The protein below binds the small molecule below.
Small molecule (SMILES): COc1ccc(C[C@H]2C(=O)Nc3ccccc3C(=O)N2C)cc1

Sequence of chain 1.A:
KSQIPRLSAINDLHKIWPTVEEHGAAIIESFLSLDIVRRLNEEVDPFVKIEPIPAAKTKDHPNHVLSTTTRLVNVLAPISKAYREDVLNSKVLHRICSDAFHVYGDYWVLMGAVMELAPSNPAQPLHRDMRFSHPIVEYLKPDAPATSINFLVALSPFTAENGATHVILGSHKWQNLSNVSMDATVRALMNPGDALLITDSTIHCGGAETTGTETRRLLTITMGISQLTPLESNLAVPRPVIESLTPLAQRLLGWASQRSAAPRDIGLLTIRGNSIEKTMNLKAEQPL

Binding-site contacts:
Ligand atom O5 contacts residue ASN70 of chain 2.A at 3.0 Å (h-bond).
Ligand atom C23 contacts residue PHE139 of chain 2.A at 3.8 Å (hydrophobic).
Ligand atom C20 contacts residue MET118 of chain 2.A at 3.6 Å (hydrophobic).
Ligand atom O16 contacts residue MET137 of chain 2.A at 3.1 Å (h-bond).
Ligand atom C10 contacts residue VAL72 of chain 2.A at 3.9 Å (hydrophobic).
Ligand atom C14 contacts residue GLN131 of chain 2.A at 3.9 Å.
Ligand atom C15 contacts residue ASP136 of chain 2.A at 3.6 Å.
Ligand atom O16 contacts residue ASP136 of chain 2.A at 3.5 Å.
Ligand atom O21 contacts residue VAL72 of chain 2.A at 3.9 Å.
Ligand atom C20 contacts residue THR227 of chain 2.A at 3.7 Å.
Ligand atom C1 contacts residue MET118 of chain 2.A at 3.6 Å (hydrophobic).
Ligand atom C8 contacts residue HIS134 of chain 2.A at 3.5 Å.
Ligand atom C13 contacts residue LEU73 of chain 2.A at 3.9 Å (hydrophobic).
Ligand atom O21 contacts residue PRO132 of chain 2.A at 3.3 Å.
Ligand atom C2 contacts residue AKG1 of chain 2.C at 3.6 Å.
Ligand atom C22 contacts residue PRO132 of chain 2.A at 3.8 Å (hydrophobic).
Ligand atom C8 contacts residue AKG1 of chain 2.C at 3.6 Å.
Ligand atom N17 contacts residue ASP136 of chain 2.A at 3.9 Å.
Ligand atom C7 contacts residue AKG1 of chain 2.C at 3.3 Å.
Ligand atom C10 contacts residue PHE139 of chain 2.A at 3.6 Å (hydrophobic).
Ligand atom C9 contacts residue AKG1 of chain 2.C at 3.9 Å.
Ligand atom C7 contacts residue ASP136 of chain 2.A at 3.9 Å.
Ligand atom O5 contacts residue LEU73 of chain 2.A at 3.8 Å.
Ligand atom C10 contacts residue HIS134 of chain 2.A at 3.5 Å.
Ligand atom C23 contacts residue VAL72 of chain 2.A at 3.7 Å (hydrophobic).
Ligand atom C22 contacts residue VAL72 of chain 2.A at 3.3 Å (hydrophobic).
Ligand atom C11 contacts residue VAL72 of chain 2.A at 3.5 Å (hydrophobic).
Ligand atom C12 contacts residue VAL72 of chain 2.A at 3.5 Å (hydrophobic).
Ligand atom C2 contacts residue LEU79 of chain 2.A at 3.7 Å (hydrophobic).
Ligand atom C1 contacts residue MET122 of chain 2.A at 3.8 Å (hydrophobic).
Ligand atom C19 contacts residue AKG1 of chain 2.C at 3.9 Å.
Ligand atom C18 contacts residue AKG1 of chain 2.C at 3.7 Å.
Ligand atom C11 contacts residue HIS134 of chain 2.A at 3.8 Å.
Ligand atom C9 contacts residue HIS134 of chain 2.A at 3.6 Å.
Ligand atom C13 contacts residue GLN131 of chain 2.A at 3.5 Å.
Ligand atom C8 contacts residue ASP136 of chain 2.A at 3.8 Å.
Ligand atom C13 contacts residue VAL72 of chain 2.A at 3.8 Å (hydrophobic).
Ligand atom C1 contacts residue LEU79 of chain 2.A at 3.8 Å (hydrophobic).
Ligand atom C14 contacts residue AKG1 of chain 2.C at 3.6 Å.
Ligand atom C3 contacts residue AKG1 of chain 2.C at 3.7 Å.

Sequence of chain 2.A:
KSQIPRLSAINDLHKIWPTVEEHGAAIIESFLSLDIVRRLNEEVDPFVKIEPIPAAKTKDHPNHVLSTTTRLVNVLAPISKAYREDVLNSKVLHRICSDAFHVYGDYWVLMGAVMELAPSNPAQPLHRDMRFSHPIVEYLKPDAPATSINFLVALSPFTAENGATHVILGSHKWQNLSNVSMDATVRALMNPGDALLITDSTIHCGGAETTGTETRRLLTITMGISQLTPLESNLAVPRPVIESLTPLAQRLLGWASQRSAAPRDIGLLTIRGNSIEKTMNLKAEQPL